Binding-site contacts:
Ligand atom C1 contacts residue GLY36 of chain 1.B at 4.3 Å.
Ligand atom C8 contacts residue VAL33 of chain 1.B at 4.1 Å (hydrophobic).
Ligand atom C1 contacts residue LEU239 of chain 1.B at 4.5 Å (hydrophobic).
Ligand atom O7 contacts residue LYS243 of chain 1.B at 4.4 Å.
Ligand atom C2 contacts residue ASP34 of chain 1.B at 3.6 Å.
Ligand atom C3 contacts residue ASP34 of chain 1.B at 3.4 Å.
Ligand atom C2 contacts residue ASN236 of chain 1.B at 2.5 Å.
Ligand atom C7 contacts residue ASP34 of chain 1.B at 3.8 Å.
Ligand atom C4 contacts residue ASN236 of chain 1.B at 4.4 Å.
Ligand atom O3 contacts residue GLY36 of chain 1.B at 3.9 Å.
Ligand atom C5 contacts residue ASP34 of chain 1.B at 4.2 Å.
Ligand atom O5 contacts residue LEU239 of chain 1.B at 3.7 Å.
Ligand atom C5 contacts residue ARG195 of chain 1.B at 4.1 Å.
Ligand atom O7 contacts residue PRO37 of chain 1.B at 3.7 Å.
Ligand atom C8 contacts residue MET254 of chain 1.B at 3.7 Å (hydrophobic).
Ligand atom O6 contacts residue ARG195 of chain 1.B at 3.1 Å (salt-bridge).
Ligand atom O5 contacts residue ASN236 of chain 1.B at 2.4 Å (h-bond).
Ligand atom C4 contacts residue VAL35 of chain 1.B at 4.3 Å (hydrophobic).
Ligand atom C3 contacts residue ASN236 of chain 1.B at 3.8 Å.
Ligand atom C4 contacts residue GLY36 of chain 1.B at 4.4 Å.
Ligand atom C1 contacts residue ASP34 of chain 1.B at 4.1 Å.
Ligand atom C5 contacts residue ASN236 of chain 1.B at 3.7 Å.
Ligand atom C1 contacts residue ARG195 of chain 1.B at 4.4 Å.
Ligand atom C6 contacts residue ARG195 of chain 1.B at 3.7 Å.
Ligand atom N2 contacts residue VAL35 of chain 1.B at 4.4 Å.
Ligand atom O5 contacts residue ARG195 of chain 1.B at 3.6 Å (salt-bridge).
Ligand atom O4 contacts residue ASP34 of chain 1.B at 3.9 Å.
Ligand atom C7 contacts residue ASN236 of chain 1.B at 3.4 Å.
Ligand atom C8 contacts residue ASP34 of chain 1.B at 3.8 Å.
Ligand atom C6 contacts residue MET254 of chain 1.B at 3.7 Å (hydrophobic).
Ligand atom O7 contacts residue ASN240 of chain 1.B at 4.2 Å.
Ligand atom N2 contacts residue ASN236 of chain 1.B at 2.9 Å (h-bond).
Ligand atom O6 contacts residue THR256 of chain 1.B at 4.3 Å.
Ligand atom O7 contacts residue ASN236 of chain 1.B at 3.6 Å (h-bond).
Ligand atom O6 contacts residue MET254 of chain 1.B at 4.2 Å.
Ligand atom C1 contacts residue ASN236 of chain 1.B at 1.4 Å.
Ligand atom C7 contacts residue PRO37 of chain 1.B at 4.5 Å (hydrophobic).
Ligand atom O3 contacts residue ASP34 of chain 1.B at 3.6 Å.
Ligand atom N2 contacts residue ASP34 of chain 1.B at 2.9 Å (salt-bridge).
Ligand atom O2 contacts residue ASP34 of chain 1.B at 4.1 Å.

The protein below binds the small molecule below.
Small molecule (SMILES): CC(=O)N[C@H]1[C@H](O[C@H]2[C@H](O)[C@@H](NC(C)=O)CO[C@@H]2CO)O[C@H](CO)[C@@H](O[C@@H]2O[C@H](CO)[C@@H](O)[C@H](O[C@H]3O[C@H](CO)[C@@H](O)[C@H](O)[C@@H]3O)[C@@H]2O)[C@@H]1O

Sequence of chain 1.B:
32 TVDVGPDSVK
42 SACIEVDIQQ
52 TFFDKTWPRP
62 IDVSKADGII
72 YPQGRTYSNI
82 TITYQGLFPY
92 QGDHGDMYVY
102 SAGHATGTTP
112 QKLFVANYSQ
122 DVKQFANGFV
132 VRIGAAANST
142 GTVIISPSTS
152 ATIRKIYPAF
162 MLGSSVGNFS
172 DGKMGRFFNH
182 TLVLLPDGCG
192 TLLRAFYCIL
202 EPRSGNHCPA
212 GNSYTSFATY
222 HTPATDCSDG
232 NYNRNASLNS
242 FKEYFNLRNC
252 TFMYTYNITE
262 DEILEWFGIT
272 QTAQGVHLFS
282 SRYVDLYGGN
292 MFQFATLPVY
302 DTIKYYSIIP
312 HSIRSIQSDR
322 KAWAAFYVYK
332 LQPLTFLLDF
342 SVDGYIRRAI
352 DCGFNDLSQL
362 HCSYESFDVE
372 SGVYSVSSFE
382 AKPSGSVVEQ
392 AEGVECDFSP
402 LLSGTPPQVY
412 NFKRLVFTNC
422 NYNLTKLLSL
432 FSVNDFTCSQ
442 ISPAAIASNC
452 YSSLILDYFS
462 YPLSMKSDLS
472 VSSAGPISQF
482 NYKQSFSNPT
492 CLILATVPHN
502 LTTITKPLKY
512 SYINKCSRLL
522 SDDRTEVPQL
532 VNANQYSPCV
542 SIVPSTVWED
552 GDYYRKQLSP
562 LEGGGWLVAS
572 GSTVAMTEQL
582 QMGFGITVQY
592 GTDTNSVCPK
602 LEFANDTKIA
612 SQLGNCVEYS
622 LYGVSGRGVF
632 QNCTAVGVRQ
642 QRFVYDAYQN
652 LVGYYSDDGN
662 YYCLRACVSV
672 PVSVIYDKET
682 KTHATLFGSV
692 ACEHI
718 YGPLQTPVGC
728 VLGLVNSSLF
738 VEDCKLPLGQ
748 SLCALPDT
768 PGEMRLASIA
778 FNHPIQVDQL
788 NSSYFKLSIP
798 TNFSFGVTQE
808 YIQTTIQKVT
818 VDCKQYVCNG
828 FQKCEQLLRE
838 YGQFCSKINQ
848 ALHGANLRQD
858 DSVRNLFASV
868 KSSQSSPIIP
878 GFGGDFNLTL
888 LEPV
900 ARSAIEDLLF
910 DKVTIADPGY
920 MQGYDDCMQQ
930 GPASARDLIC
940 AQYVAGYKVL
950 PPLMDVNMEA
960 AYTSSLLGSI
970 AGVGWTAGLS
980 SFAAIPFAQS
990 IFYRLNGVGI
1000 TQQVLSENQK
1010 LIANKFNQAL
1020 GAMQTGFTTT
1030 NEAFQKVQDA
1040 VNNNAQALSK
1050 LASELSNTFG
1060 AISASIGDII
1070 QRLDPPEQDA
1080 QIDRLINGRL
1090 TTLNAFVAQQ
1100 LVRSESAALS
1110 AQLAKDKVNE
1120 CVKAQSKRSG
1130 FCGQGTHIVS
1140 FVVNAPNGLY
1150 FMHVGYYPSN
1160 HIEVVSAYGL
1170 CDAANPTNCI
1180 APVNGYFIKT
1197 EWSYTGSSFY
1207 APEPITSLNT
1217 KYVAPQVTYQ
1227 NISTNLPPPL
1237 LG